Binding-site contacts:
Ligand atom C7 contacts residue ASN528 of chain 1.F at 3.3 Å.
Ligand atom C5 contacts residue ASN528 of chain 1.F at 3.7 Å.
Ligand atom O7 contacts residue ASN528 of chain 1.F at 3.3 Å (h-bond).
Ligand atom C8 contacts residue ASN528 of chain 1.F at 4.5 Å.
Ligand atom C7 contacts residue SER527 of chain 1.F at 4.3 Å.
Ligand atom C8 contacts residue SER527 of chain 1.F at 3.8 Å.
Ligand atom N2 contacts residue SER402 of chain 1.F at 3.7 Å.
Ligand atom C3 contacts residue ASN528 of chain 1.F at 3.8 Å.
Ligand atom C2 contacts residue SER402 of chain 1.F at 4.5 Å.
Ligand atom C1 contacts residue ASN528 of chain 1.F at 1.4 Å.
Ligand atom C7 contacts residue SER402 of chain 1.F at 4.0 Å.
Ligand atom O3 contacts residue SER402 of chain 1.F at 3.1 Å.
Ligand atom C8 contacts residue SER402 of chain 1.F at 4.0 Å.
Ligand atom C4 contacts residue ASN528 of chain 1.F at 4.2 Å.
Ligand atom C3 contacts residue SER402 of chain 1.F at 4.1 Å.
Ligand atom C2 contacts residue ASN528 of chain 1.F at 2.5 Å.
Ligand atom N2 contacts residue SER527 of chain 1.F at 4.3 Å.
Ligand atom O5 contacts residue ASN528 of chain 1.F at 2.4 Å (h-bond).
Ligand atom N2 contacts residue ASN528 of chain 1.F at 2.9 Å (h-bond).

This protein binds this small molecule.
Small molecule (SMILES): CC(=O)N[C@@H]1[C@@H](O)[C@H](O)[C@@H](CO)O[C@H]1O

Sequence of chain 1.F:
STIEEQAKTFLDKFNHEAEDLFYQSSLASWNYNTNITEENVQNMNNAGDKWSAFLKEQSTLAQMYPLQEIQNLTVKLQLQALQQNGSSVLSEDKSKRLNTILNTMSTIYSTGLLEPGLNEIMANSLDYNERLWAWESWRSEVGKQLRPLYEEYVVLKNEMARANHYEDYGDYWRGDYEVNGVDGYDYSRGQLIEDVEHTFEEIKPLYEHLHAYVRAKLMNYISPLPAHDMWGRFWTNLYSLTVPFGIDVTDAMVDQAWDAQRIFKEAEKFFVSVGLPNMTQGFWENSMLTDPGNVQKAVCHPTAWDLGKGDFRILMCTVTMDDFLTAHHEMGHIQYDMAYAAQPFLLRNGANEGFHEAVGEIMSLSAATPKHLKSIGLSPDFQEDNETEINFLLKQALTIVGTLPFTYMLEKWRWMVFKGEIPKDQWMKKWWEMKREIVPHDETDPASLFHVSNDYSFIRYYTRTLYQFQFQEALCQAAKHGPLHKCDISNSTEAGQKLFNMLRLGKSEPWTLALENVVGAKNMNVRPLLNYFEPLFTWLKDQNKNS